Sequence of chain 1.MA:
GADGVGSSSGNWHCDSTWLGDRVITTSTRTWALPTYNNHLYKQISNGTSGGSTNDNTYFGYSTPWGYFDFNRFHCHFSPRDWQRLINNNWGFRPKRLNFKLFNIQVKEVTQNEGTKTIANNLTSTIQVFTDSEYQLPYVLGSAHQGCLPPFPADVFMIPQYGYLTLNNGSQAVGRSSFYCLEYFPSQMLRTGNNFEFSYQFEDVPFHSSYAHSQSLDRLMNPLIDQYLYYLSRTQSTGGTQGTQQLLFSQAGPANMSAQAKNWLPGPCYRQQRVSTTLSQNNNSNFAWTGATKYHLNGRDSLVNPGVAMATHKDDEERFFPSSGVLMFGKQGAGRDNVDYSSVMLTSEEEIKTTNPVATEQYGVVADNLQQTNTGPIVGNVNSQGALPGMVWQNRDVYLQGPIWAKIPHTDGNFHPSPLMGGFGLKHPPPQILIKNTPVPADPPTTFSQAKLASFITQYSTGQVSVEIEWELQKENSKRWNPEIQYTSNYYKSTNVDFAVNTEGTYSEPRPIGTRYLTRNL

A protein and the small-molecule ligand that binds it are described below.
Small molecule (SMILES): Nc1ncnc2c1ncn2[C@H]1C[C@H](O)[C@@H](COP(=O)(O)O)O1

Sequence of chain 1.NA:
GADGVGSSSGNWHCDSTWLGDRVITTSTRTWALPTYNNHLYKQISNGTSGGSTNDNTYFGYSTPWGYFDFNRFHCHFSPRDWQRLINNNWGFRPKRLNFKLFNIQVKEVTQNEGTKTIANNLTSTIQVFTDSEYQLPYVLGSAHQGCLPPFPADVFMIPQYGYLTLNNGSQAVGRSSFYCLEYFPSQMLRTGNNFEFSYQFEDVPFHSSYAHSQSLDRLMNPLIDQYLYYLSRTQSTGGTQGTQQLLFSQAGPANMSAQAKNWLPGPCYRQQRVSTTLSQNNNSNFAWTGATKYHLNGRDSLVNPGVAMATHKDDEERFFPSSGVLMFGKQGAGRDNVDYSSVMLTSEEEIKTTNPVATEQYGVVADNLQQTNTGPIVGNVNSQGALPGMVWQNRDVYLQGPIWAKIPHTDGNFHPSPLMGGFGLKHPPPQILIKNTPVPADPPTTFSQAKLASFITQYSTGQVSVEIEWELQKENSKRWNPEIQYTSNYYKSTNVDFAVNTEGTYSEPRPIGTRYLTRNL

Binding-site contacts:
Ligand atom N6 contacts residue PRO205 of chain 1.MA at 4.2 Å.
Ligand atom C2 contacts residue PRO205 of chain 1.MA at 4.0 Å (hydrophobic).
Ligand atom C2 contacts residue PRO416 of chain 1.MA at 4.2 Å (hydrophobic).
Ligand atom N9 contacts residue PRO416 of chain 1.MA at 4.3 Å.
Ligand atom N6 contacts residue SER417 of chain 1.MA at 3.5 Å.
Ligand atom OP1 contacts residue DC1 of chain 1.GE at 2.5 Å (h-bond).
Ligand atom C4 contacts residue PRO416 of chain 1.MA at 4.0 Å (hydrophobic).
Ligand atom N3 contacts residue PRO205 of chain 1.MA at 4.4 Å.
Ligand atom N6 contacts residue PRO416 of chain 1.MA at 2.8 Å (h-bond).
Ligand atom N1 contacts residue PRO416 of chain 1.MA at 3.4 Å (h-bond).
Ligand atom N7 contacts residue PRO416 of chain 1.MA at 3.7 Å.
Ligand atom N7 contacts residue HIS415 of chain 1.MA at 3.0 Å (h-bond).
Ligand atom C8 contacts residue HIS415 of chain 1.MA at 3.3 Å.
Ligand atom P contacts residue DC1 of chain 1.GE at 1.6 Å.
Ligand atom C2' contacts residue PRO416 of chain 1.MA at 4.5 Å (hydrophobic).
Ligand atom OP2 contacts residue DC1 of chain 1.GE at 2.5 Å (h-bond).
Ligand atom C6 contacts residue PRO205 of chain 1.MA at 3.9 Å (hydrophobic).
Ligand atom C8 contacts residue PRO416 of chain 1.MA at 4.5 Å (hydrophobic).
Ligand atom N1 contacts residue GLY424 of chain 1.MA at 3.9 Å.
Ligand atom OP2 contacts residue ASP411 of chain 1.NA at 4.2 Å.
Ligand atom C2 contacts residue GLY424 of chain 1.MA at 4.1 Å.
Ligand atom O5' contacts residue DC1 of chain 1.GE at 2.5 Å (h-bond).
Ligand atom C6 contacts residue PRO416 of chain 1.MA at 2.9 Å (hydrophobic).
Ligand atom C5 contacts residue HIS415 of chain 1.MA at 4.3 Å.
Ligand atom O4' contacts residue DC1 of chain 1.GE at 4.2 Å.
Ligand atom C5 contacts residue PRO205 of chain 1.MA at 4.2 Å (hydrophobic).
Ligand atom N3 contacts residue PRO416 of chain 1.MA at 4.1 Å.
Ligand atom C5' contacts residue DC1 of chain 1.GE at 3.8 Å.
Ligand atom C5 contacts residue PRO416 of chain 1.MA at 3.2 Å (hydrophobic).
Ligand atom N6 contacts residue ASN394 of chain 1.MA at 4.3 Å.
Ligand atom N1 contacts residue PRO205 of chain 1.MA at 4.0 Å.